Binding-site contacts:
Ligand atom C5 contacts residue ASN65 of chain 1.D at 3.8 Å.
Ligand atom C4 contacts residue ASN65 of chain 1.D at 4.2 Å.
Ligand atom O5 contacts residue ASN65 of chain 1.D at 2.5 Å (h-bond).
Ligand atom O6 contacts residue ARG349 of chain 1.D at 4.0 Å.
Ligand atom C3 contacts residue ASN65 of chain 1.D at 3.8 Å.
Ligand atom N2 contacts residue ASN65 of chain 1.D at 2.9 Å (h-bond).
Ligand atom C1 contacts residue ASN65 of chain 1.D at 1.5 Å.
Ligand atom O7 contacts residue ASN65 of chain 1.D at 3.5 Å (h-bond).
Ligand atom C2 contacts residue ASN65 of chain 1.D at 2.4 Å.
Ligand atom C7 contacts residue ASN65 of chain 1.D at 3.4 Å.

Sequence of chain 1.D:
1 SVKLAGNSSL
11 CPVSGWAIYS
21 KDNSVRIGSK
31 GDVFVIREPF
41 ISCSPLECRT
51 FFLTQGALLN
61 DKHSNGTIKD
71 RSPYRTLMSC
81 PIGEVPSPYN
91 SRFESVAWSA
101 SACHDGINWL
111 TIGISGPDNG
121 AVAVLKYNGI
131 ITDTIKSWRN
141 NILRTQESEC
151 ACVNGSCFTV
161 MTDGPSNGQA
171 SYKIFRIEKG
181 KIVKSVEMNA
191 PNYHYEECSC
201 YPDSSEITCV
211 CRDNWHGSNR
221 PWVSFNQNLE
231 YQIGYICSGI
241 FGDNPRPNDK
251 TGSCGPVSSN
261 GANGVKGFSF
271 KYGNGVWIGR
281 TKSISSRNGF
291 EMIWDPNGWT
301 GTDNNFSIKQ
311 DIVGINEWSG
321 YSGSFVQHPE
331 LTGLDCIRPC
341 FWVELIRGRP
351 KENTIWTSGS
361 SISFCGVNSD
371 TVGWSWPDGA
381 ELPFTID

This small molecule binds to this protein.
Small molecule (SMILES): CC(=O)N[C@@H]1[C@@H](O)[C@H](O)[C@@H](CO)O[C@H]1O